The small molecule below binds the protein below.
Small molecule (SMILES): CC[C@H](C)[C@H](NC(=O)OCc1ccccc1)C(=O)N[C@@H](C)C(=O)N[C@@H](CCCN=C(N)N)C(=O)N[C@H](C=O)CO

Sequence of chain 1.A:
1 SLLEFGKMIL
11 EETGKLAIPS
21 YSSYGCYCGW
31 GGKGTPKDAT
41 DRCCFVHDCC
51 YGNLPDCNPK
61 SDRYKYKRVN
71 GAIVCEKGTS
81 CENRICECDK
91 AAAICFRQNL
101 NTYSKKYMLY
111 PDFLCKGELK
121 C

Binding-site contacts:
Ligand atom N contacts residue LEU2 of chain 1.A at 3.4 Å.
Ligand atom CB contacts residue LYS60 of chain 1.A at 3.5 Å.
Ligand atom O contacts residue LYS60 of chain 1.A at 3.7 Å.
Ligand atom CG2 contacts residue LEU2 of chain 1.A at 3.1 Å (hydrophobic).
Ligand atom CB contacts residue HIS47 of chain 1.A at 3.8 Å.
Ligand atom OG contacts residue LYS60 of chain 1.A at 4.3 Å.
Ligand atom O contacts residue GLY29 of chain 1.A at 3.1 Å.
Ligand atom C contacts residue ASP48 of chain 1.A at 3.3 Å.
Ligand atom O contacts residue LEU2 of chain 1.A at 3.1 Å.
Ligand atom CG1 contacts residue LEU2 of chain 1.A at 3.8 Å (hydrophobic).
Ligand atom C contacts residue TRP30 of chain 1.A at 3.8 Å (hydrophobic).
Ligand atom CA contacts residue ASP48 of chain 1.A at 3.2 Å.
Ligand atom N contacts residue TRP30 of chain 1.A at 4.3 Å.
Ligand atom O contacts residue TRP30 of chain 1.A at 3.3 Å (h-bond).
Ligand atom C contacts residue TYR51 of chain 1.A at 3.7 Å (hydrophobic).
Ligand atom CA contacts residue TYR51 of chain 1.A at 4.4 Å (hydrophobic).
Ligand atom CB contacts residue TRP30 of chain 1.A at 4.3 Å (hydrophobic).
Ligand atom C contacts residue LEU2 of chain 1.A at 4.0 Å (hydrophobic).
Ligand atom CB contacts residue LEU2 of chain 1.A at 3.6 Å (hydrophobic).
Ligand atom O contacts residue TYR51 of chain 1.A at 3.6 Å.
Ligand atom CA contacts residue LEU2 of chain 1.A at 4.2 Å (hydrophobic).
Ligand atom CB contacts residue ASP48 of chain 1.A at 3.5 Å.
Ligand atom O contacts residue LYS60 of chain 1.A at 3.1 Å (salt-bridge).
Ligand atom N contacts residue LYS60 of chain 1.A at 3.4 Å.
Ligand atom C contacts residue LYS60 of chain 1.A at 3.6 Å.
Ligand atom C contacts residue GLY29 of chain 1.A at 4.2 Å.
Ligand atom O contacts residue LYS60 of chain 1.A at 4.2 Å.
Ligand atom CG2 contacts residue LYS60 of chain 1.A at 3.9 Å.
Ligand atom CA contacts residue LYS60 of chain 1.A at 3.8 Å.
Ligand atom CA contacts residue TRP30 of chain 1.A at 4.3 Å (hydrophobic).
Ligand atom OG contacts residue HIS47 of chain 1.A at 2.7 Å (h-bond).
Ligand atom C contacts residue LYS60 of chain 1.A at 3.7 Å.
Ligand atom OG contacts residue ASP48 of chain 1.A at 2.9 Å (salt-bridge).
Ligand atom CA contacts residue LEU2 of chain 1.A at 3.6 Å (hydrophobic).
Ligand atom CA contacts residue LYS60 of chain 1.A at 3.8 Å.
Ligand atom CB contacts residue TYR51 of chain 1.A at 3.7 Å (hydrophobic).
Ligand atom OG contacts residue TYR51 of chain 1.A at 3.4 Å.
Ligand atom C contacts residue LEU2 of chain 1.A at 3.9 Å (hydrophobic).